Sequence of chain 3.A:
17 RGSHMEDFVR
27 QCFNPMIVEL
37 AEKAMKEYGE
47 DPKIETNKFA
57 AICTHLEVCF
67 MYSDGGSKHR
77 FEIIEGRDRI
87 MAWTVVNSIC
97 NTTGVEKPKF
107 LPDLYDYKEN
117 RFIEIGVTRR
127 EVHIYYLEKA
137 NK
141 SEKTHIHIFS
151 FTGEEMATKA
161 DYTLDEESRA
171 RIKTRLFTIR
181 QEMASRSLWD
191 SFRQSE

Binding-site contacts:
Ligand atom C51 contacts residue GLY82 of chain 3.A at 4.3 Å.
Ligand atom C04 contacts residue PHE66 of chain 3.A at 3.7 Å (hydrophobic).
Ligand atom C38 contacts residue PHE66 of chain 3.A at 4.3 Å (hydrophobic).
Ligand atom O12 contacts residue ASN30 of chain 3.A at 3.8 Å.
Ligand atom C08 contacts residue MET32 of chain 3.A at 4.3 Å (hydrophobic).
Ligand atom N07 contacts residue PHE66 of chain 3.A at 3.6 Å.
Ligand atom C45 contacts residue GLY82 of chain 3.A at 4.2 Å.
Ligand atom C01 contacts residue PHE66 of chain 3.A at 4.0 Å (hydrophobic).
Ligand atom C08 contacts residue PHE66 of chain 3.A at 3.6 Å (hydrophobic).
Ligand atom C48 contacts residue ARG83 of chain 3.A at 4.5 Å.
Ligand atom C15 contacts residue PHE66 of chain 3.A at 3.5 Å (hydrophobic).
Ligand atom C41 contacts residue MET32 of chain 3.A at 4.5 Å (hydrophobic).
Ligand atom O12 contacts residue MET32 of chain 3.A at 3.2 Å.
Ligand atom C48 contacts residue GLY82 of chain 3.A at 3.3 Å.
Ligand atom C35 contacts residue PHE66 of chain 3.A at 4.3 Å (hydrophobic).
Ligand atom O12 contacts residue ILE33 of chain 3.A at 4.1 Å.
Ligand atom C48 contacts residue PHE66 of chain 3.A at 3.9 Å (hydrophobic).
Ligand atom C48 contacts residue GLU81 of chain 3.A at 3.9 Å.
Ligand atom C51 contacts residue PHE66 of chain 3.A at 4.1 Å (hydrophobic).
Ligand atom N43 contacts residue PHE66 of chain 3.A at 4.4 Å.
Ligand atom C09 contacts residue PHE66 of chain 3.A at 3.5 Å (hydrophobic).
Ligand atom C79 contacts residue ILE79 of chain 3.A at 3.9 Å (hydrophobic).
Ligand atom O12 contacts residue PHE66 of chain 3.A at 3.3 Å.
Ligand atom C45 contacts residue ILE79 of chain 3.A at 3.6 Å (hydrophobic).
Ligand atom C48 contacts residue ILE79 of chain 3.A at 4.5 Å (hydrophobic).
Ligand atom C35 contacts residue MET32 of chain 3.A at 4.4 Å (hydrophobic).
Ligand atom C29 contacts residue ASN30 of chain 3.A at 4.4 Å.
Ligand atom C45 contacts residue ARG83 of chain 3.A at 4.2 Å.
Ligand atom C13 contacts residue PHE66 of chain 3.A at 4.3 Å (hydrophobic).
Ligand atom O54 contacts residue ILE79 of chain 3.A at 3.5 Å.
Ligand atom C45 contacts residue GLU81 of chain 3.A at 3.9 Å.
Ligand atom C01 contacts residue MET67 of chain 3.A at 4.4 Å (hydrophobic).
Ligand atom C44 contacts residue ILE79 of chain 3.A at 3.8 Å (hydrophobic).
Ligand atom C38 contacts residue MET32 of chain 3.A at 3.5 Å (hydrophobic).
Ligand atom C48 contacts residue LEU36 of chain 3.A at 4.0 Å (hydrophobic).
Ligand atom C15 contacts residue MET32 of chain 3.A at 3.6 Å (hydrophobic).
Ligand atom C51 contacts residue LEU36 of chain 3.A at 3.8 Å (hydrophobic).
Ligand atom C32 contacts residue ASN30 of chain 3.A at 4.1 Å.

A protein and the small-molecule ligand that binds it are described below.
Small molecule (SMILES): O=C1CCCN1CC[C@H](C[C@H](C[C@@H](CCN1CCCC1=O)N1CCCC1=O)N1CCCC1=O)N1C=CCC1=O